Binding-site contacts:
Ligand atom C8 contacts residue TYR309 of chain 1.C at 3.4 Å (hydrophobic).
Ligand atom C2 contacts residue PHE80 of chain 1.C at 2.8 Å (hydrophobic).
Ligand atom N1 contacts residue PHE78 of chain 1.C at 3.5 Å.
Ligand atom C1 contacts residue PHE80 of chain 1.C at 2.8 Å (hydrophobic).
Ligand atom O contacts residue ASP73 of chain 1.C at 3.1 Å.
Ligand atom C2 contacts residue VAL71 of chain 1.C at 3.6 Å (hydrophobic).
Ligand atom O contacts residue VAL71 of chain 1.C at 3.2 Å.
Ligand atom C14 contacts residue TYR309 of chain 1.C at 3.5 Å (hydrophobic).
Ligand atom C4 contacts residue PHE78 of chain 1.C at 3.7 Å (hydrophobic).
Ligand atom C5 contacts residue PHE80 of chain 1.C at 3.2 Å (hydrophobic).
Ligand atom C2 contacts residue ASP73 of chain 1.C at 3.1 Å.
Ligand atom C4 contacts residue SER294 of chain 1.C at 3.6 Å.
Ligand atom C14 contacts residue ASN340 of chain 1.C at 3.3 Å.
Ligand atom C8 contacts residue DMS1 of chain 1.R at 3.3 Å.
Ligand atom C4 contacts residue PHE80 of chain 1.C at 3.2 Å (hydrophobic).
Ligand atom C11 contacts residue SER294 of chain 1.C at 3.6 Å.
Ligand atom C3 contacts residue PHE78 of chain 1.C at 3.5 Å (hydrophobic).
Ligand atom C9 contacts residue ASN340 of chain 1.C at 3.7 Å.
Ligand atom C1 contacts residue ASP73 of chain 1.C at 3.2 Å.
Ligand atom O1 contacts residue PHE201 of chain 1.C at 3.1 Å.
Ligand atom C15 contacts residue ASP73 of chain 1.C at 3.6 Å.
Ligand atom C1 contacts residue GLU72 of chain 1.C at 3.5 Å.
Ligand atom C14 contacts residue ALA307 of chain 1.C at 2.9 Å (hydrophobic).
Ligand atom C contacts residue GLU72 of chain 1.C at 3.4 Å.
Ligand atom C14 contacts residue VAL338 of chain 1.C at 3.6 Å (hydrophobic).
Ligand atom C contacts residue ASP73 of chain 1.C at 3.6 Å.
Ligand atom C13 contacts residue ASN340 of chain 1.C at 3.3 Å.
Ligand atom C3 contacts residue PHE80 of chain 1.C at 3.2 Å (hydrophobic).
Ligand atom C12 contacts residue PHE201 of chain 1.C at 3.0 Å (hydrophobic).
Ligand atom O contacts residue PHE80 of chain 1.C at 3.3 Å.
Ligand atom C15 contacts residue PHE80 of chain 1.C at 3.3 Å (hydrophobic).
Ligand atom C14 contacts residue LEU305 of chain 1.C at 3.1 Å (hydrophobic).
Ligand atom O1 contacts residue ASN340 of chain 1.C at 3.4 Å (h-bond).
Ligand atom C3 contacts residue SER294 of chain 1.C at 3.6 Å.
Ligand atom N contacts residue ASN340 of chain 1.C at 3.0 Å (h-bond).
Ligand atom O contacts residue GLU72 of chain 1.C at 2.9 Å (salt-bridge).
Ligand atom C2 contacts residue GLU72 of chain 1.C at 3.3 Å.
Ligand atom O2 contacts residue PHE201 of chain 1.C at 2.8 Å.
Ligand atom C13 contacts residue TYR309 of chain 1.C at 2.8 Å (hydrophobic).
Ligand atom N1 contacts residue SER294 of chain 1.C at 2.8 Å (h-bond).

Sequence of chain 1.C:
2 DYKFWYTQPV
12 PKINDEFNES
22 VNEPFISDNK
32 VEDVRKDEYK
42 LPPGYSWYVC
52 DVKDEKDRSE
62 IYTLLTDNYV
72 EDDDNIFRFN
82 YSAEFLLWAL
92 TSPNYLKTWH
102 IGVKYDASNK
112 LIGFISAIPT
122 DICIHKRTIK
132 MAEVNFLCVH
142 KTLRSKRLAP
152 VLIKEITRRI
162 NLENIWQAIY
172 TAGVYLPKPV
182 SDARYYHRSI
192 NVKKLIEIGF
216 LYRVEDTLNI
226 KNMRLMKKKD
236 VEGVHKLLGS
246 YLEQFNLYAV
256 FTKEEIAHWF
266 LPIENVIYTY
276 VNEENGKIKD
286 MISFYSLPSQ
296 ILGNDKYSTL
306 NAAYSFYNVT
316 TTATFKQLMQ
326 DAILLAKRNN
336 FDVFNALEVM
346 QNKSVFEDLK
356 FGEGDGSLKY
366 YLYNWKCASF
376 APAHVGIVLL

The small molecule below binds the protein below.
Small molecule (SMILES): CCOC(=O)c1cnc2ccc(OC)cc2c1SCCC#N